Sequence of chain 27.A:
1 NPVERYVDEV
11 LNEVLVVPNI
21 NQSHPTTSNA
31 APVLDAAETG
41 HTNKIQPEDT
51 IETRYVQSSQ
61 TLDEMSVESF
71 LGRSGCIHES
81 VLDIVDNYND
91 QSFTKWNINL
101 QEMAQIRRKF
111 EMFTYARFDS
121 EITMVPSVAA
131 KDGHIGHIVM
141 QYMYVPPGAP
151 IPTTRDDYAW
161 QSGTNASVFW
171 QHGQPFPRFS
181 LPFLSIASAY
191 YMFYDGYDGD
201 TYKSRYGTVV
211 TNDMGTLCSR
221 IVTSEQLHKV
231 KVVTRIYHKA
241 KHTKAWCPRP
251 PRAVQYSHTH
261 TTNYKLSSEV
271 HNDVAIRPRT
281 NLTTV

This protein binds this small molecule.
Small molecule (SMILES): Cc1cc(CCCOc2c(C)cc(-c3noc(C(F)(F)F)n3)cc2C)on1

Binding-site contacts:
Ligand atom N1A contacts residue LEU217 of chain 27.A at 3.3 Å.
Ligand atom F1 contacts residue PHE179 of chain 27.A at 3.8 Å.
Ligand atom C1B contacts residue ILE98 of chain 27.A at 3.4 Å (hydrophobic).
Ligand atom C6B contacts residue ILE98 of chain 27.A at 3.7 Å (hydrophobic).
Ligand atom C3A contacts residue PHE179 of chain 27.A at 3.1 Å (hydrophobic).
Ligand atom F1 contacts residue ALA166 of chain 27.A at 3.6 Å.
Ligand atom F3 contacts residue TYR142 of chain 27.A at 3.8 Å.
Ligand atom F2 contacts residue TYR142 of chain 27.A at 2.8 Å.
Ligand atom CM2 contacts residue ILE122 of chain 27.A at 3.8 Å (hydrophobic).
Ligand atom C2A contacts residue PHE179 of chain 27.A at 3.6 Å (hydrophobic).
Ligand atom O1 contacts residue MET214 of chain 27.A at 3.5 Å (h-bond).
Ligand atom C5B contacts residue ILE98 of chain 27.A at 3.5 Å (hydrophobic).
Ligand atom C6B contacts residue LEU181 of chain 27.A at 3.3 Å (hydrophobic).
Ligand atom N1A contacts residue PHE179 of chain 27.A at 3.6 Å.
Ligand atom O1B contacts residue ILE98 of chain 27.A at 3.3 Å.
Ligand atom O1A contacts residue LEU217 of chain 27.A at 3.0 Å.
Ligand atom O1A contacts residue PHE179 of chain 27.A at 3.3 Å.
Ligand atom C4 contacts residue LEU100 of chain 27.A at 3.7 Å (hydrophobic).
Ligand atom C3A contacts residue LEU217 of chain 27.A at 3.6 Å (hydrophobic).
Ligand atom CM4 contacts residue TYR144 of chain 27.A at 3.8 Å (hydrophobic).
Ligand atom O1A contacts residue MET124 of chain 27.A at 3.2 Å.
Ligand atom F3 contacts residue PHE179 of chain 27.A at 3.0 Å.
Ligand atom CM6 contacts residue LEU181 of chain 27.A at 3.5 Å (hydrophobic).
Ligand atom F3 contacts residue VAL168 of chain 27.A at 3.0 Å.
Ligand atom CM3 contacts residue ASN212 of chain 27.A at 3.4 Å.
Ligand atom N3A contacts residue PHE179 of chain 27.A at 3.4 Å.
Ligand atom C2B contacts residue ILE98 of chain 27.A at 3.7 Å (hydrophobic).
Ligand atom N3A contacts residue TYR144 of chain 27.A at 3.5 Å.
Ligand atom F2 contacts residue ALA166 of chain 27.A at 3.5 Å.
Ligand atom F2 contacts residue MET143 of chain 27.A at 3.3 Å.
Ligand atom N2 contacts residue MET214 of chain 27.A at 3.8 Å.
Ligand atom CM4 contacts residue PHE179 of chain 27.A at 3.5 Å (hydrophobic).
Ligand atom C4B contacts residue ILE98 of chain 27.A at 3.8 Å (hydrophobic).
Ligand atom CM2 contacts residue ILE77 of chain 27.A at 3.1 Å (hydrophobic).
Ligand atom C5B contacts residue LEU181 of chain 27.A at 3.5 Å (hydrophobic).
Ligand atom N1A contacts residue MET124 of chain 27.A at 3.5 Å.
Ligand atom CM6 contacts residue LEU184 of chain 27.A at 3.4 Å (hydrophobic).
Ligand atom C4 contacts residue TYR190 of chain 27.A at 3.6 Å (hydrophobic).
Ligand atom F2 contacts residue TYR144 of chain 27.A at 3.0 Å.
Ligand atom F1 contacts residue TYR144 of chain 27.A at 3.3 Å.